This protein binds this small molecule.
Small molecule (SMILES): CNC(=O)c1c(C(N)=O)nc2n1C1CC(C1)c1ccc(C#CC(C)(C)c3ncc(C)o3)cc1-2

Binding-site contacts:
Ligand atom C31 contacts residue CYS109 of chain 1.A at 3.7 Å (hydrophobic).
Ligand atom O28 contacts residue VAL32 of chain 1.A at 3.6 Å.
Ligand atom C12 contacts residue VAL171 of chain 1.A at 3.8 Å (hydrophobic).
Ligand atom N33 contacts residue MET106 of chain 1.A at 3.8 Å.
Ligand atom C24 contacts residue VAL40 of chain 1.A at 3.8 Å (hydrophobic).
Ligand atom C30 contacts residue CYS109 of chain 1.A at 3.1 Å (hydrophobic).
Ligand atom C20 contacts residue LEU161 of chain 1.A at 3.3 Å (hydrophobic).
Ligand atom C1 contacts residue SER78 of chain 1.A at 3.8 Å.
Ligand atom C9 contacts residue LEU104 of chain 1.A at 3.6 Å (hydrophobic).
Ligand atom C18 contacts residue VAL40 of chain 1.A at 3.6 Å (hydrophobic).
Ligand atom C14 contacts residue VAL40 of chain 1.A at 3.8 Å (hydrophobic).
Ligand atom C5 contacts residue MET106 of chain 1.A at 3.8 Å (hydrophobic).
Ligand atom N29 contacts residue CYS109 of chain 1.A at 3.2 Å (h-bond).
Ligand atom N19 contacts residue LEU161 of chain 1.A at 3.5 Å.
Ligand atom C21 contacts residue LEU161 of chain 1.A at 3.6 Å (hydrophobic).
Ligand atom C13 contacts residue ASP172 of chain 1.A at 3.5 Å.
Ligand atom N33 contacts residue LEU161 of chain 1.A at 3.8 Å.
Ligand atom N33 contacts residue GLU107 of chain 1.A at 2.8 Å (salt-bridge).
Ligand atom C9 contacts residue MET106 of chain 1.A at 3.7 Å (hydrophobic).
Ligand atom N33 contacts residue ALA53 of chain 1.A at 3.1 Å.
Ligand atom C31 contacts residue LEU161 of chain 1.A at 3.5 Å (hydrophobic).
Ligand atom C1 contacts residue ALA84 of chain 1.A at 3.3 Å (hydrophobic).
Ligand atom O6 contacts residue LEU74 of chain 1.A at 3.5 Å.
Ligand atom C20 contacts residue ALA53 of chain 1.A at 3.8 Å (hydrophobic).
Ligand atom C27 contacts residue VAL32 of chain 1.A at 3.7 Å (hydrophobic).
Ligand atom C16 contacts residue VAL171 of chain 1.A at 3.6 Å (hydrophobic).
Ligand atom O32 contacts residue ALA53 of chain 1.A at 3.6 Å.
Ligand atom C31 contacts residue ALA53 of chain 1.A at 3.2 Å (hydrophobic).
Ligand atom C26 contacts residue GLN158 of chain 1.A at 3.4 Å.
Ligand atom O32 contacts residue CYS109 of chain 1.A at 2.8 Å (h-bond).
Ligand atom C17 contacts residue MET106 of chain 1.A at 3.7 Å (hydrophobic).
Ligand atom N4 contacts residue ASP172 of chain 1.A at 3.1 Å (salt-bridge).
Ligand atom C16 contacts residue VAL40 of chain 1.A at 3.8 Å (hydrophobic).
Ligand atom C25 contacts residue ASN34 of chain 1.A at 3.6 Å.
Ligand atom N4 contacts residue VAL171 of chain 1.A at 3.5 Å.
Ligand atom O32 contacts residue PHE108 of chain 1.A at 3.5 Å.
Ligand atom C15 contacts residue VAL40 of chain 1.A at 3.7 Å (hydrophobic).
Ligand atom C10 contacts residue MET106 of chain 1.A at 3.8 Å (hydrophobic).
Ligand atom C17 contacts residue VAL171 of chain 1.A at 3.5 Å (hydrophobic).
Ligand atom C11 contacts residue MET106 of chain 1.A at 3.8 Å (hydrophobic).

Sequence of chain 1.A:
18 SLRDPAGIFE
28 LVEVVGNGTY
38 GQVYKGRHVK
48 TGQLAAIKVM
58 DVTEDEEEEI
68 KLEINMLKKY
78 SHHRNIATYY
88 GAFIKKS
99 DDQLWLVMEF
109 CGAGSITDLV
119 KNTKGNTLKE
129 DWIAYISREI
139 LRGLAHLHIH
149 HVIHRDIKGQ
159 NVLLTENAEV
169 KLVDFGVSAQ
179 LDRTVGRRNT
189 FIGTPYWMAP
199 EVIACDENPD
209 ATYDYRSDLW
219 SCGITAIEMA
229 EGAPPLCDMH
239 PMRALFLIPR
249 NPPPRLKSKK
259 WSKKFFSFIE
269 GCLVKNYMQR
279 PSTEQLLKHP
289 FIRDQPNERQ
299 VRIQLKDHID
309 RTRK